Sequence of chain 1.A:
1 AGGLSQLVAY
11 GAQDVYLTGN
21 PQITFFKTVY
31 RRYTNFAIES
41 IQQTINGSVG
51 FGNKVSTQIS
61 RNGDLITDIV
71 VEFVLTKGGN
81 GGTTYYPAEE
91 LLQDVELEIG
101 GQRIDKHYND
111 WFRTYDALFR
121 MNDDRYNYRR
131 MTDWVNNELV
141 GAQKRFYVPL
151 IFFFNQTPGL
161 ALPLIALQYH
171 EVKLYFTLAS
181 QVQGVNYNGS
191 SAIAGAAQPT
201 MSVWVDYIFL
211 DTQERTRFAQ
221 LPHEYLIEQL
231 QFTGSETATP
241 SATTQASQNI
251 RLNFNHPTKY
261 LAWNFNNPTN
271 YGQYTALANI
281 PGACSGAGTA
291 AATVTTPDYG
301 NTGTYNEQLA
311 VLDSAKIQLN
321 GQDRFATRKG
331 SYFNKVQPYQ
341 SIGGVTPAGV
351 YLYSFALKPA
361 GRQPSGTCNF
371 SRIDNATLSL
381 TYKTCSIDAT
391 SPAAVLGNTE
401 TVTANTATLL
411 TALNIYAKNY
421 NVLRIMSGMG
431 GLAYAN

This small molecule binds to this protein.
Small molecule (SMILES): C[C@@H]1O[C@@H](O[C@H]2[C@H](O[C@@H]3OC[C@@H](O)[C@H](O)[C@H]3O)[C@@H](CO)OC[C@@H]2O)[C@@H](O[C@H]2O[C@H](CO)[C@H](O)[C@H](O)[C@H]2O)[C@H](O[C@H]2O[C@H](C)[C@@H](O)[C@H](O[C@H]3O[C@H](CO)[C@@H](O)[C@H](O)[C@@H]3O)[C@@H]2O)[C@@H]1O[C@@H]1OC[C@@H](O)[C@H](O)[C@H]1O

Binding-site contacts:
Ligand atom C2 contacts residue GLY397 of chain 3.A at 3.6 Å.
Ligand atom O4 contacts residue VAL140 of chain 1.A at 2.4 Å (h-bond).
Ligand atom C5 contacts residue GLY397 of chain 3.A at 4.1 Å.
Ligand atom C3 contacts residue ASN398 of chain 3.A at 3.8 Å.
Ligand atom O4 contacts residue GLY141 of chain 1.A at 4.3 Å.
Ligand atom C6 contacts residue SER386 of chain 3.A at 3.4 Å.
Ligand atom O6 contacts residue SER386 of chain 3.A at 3.9 Å.
Ligand atom C1 contacts residue ASN398 of chain 3.A at 1.4 Å.
Ligand atom O2 contacts residue ALA393 of chain 3.A at 3.8 Å.
Ligand atom O6 contacts residue ILE387 of chain 3.A at 3.7 Å.
Ligand atom O2 contacts residue GLY397 of chain 3.A at 2.7 Å (h-bond).
Ligand atom C5 contacts residue ASN398 of chain 3.A at 3.6 Å.
Ligand atom C2 contacts residue ASN398 of chain 3.A at 2.4 Å.
Ligand atom O5 contacts residue ILE387 of chain 3.A at 3.8 Å.
Ligand atom C5 contacts residue VAL140 of chain 1.A at 4.1 Å (hydrophobic).
Ligand atom O3 contacts residue ALA393 of chain 3.A at 2.9 Å (h-bond).
Ligand atom C1 contacts residue ILE387 of chain 3.A at 4.2 Å (hydrophobic).
Ligand atom C4 contacts residue GLY397 of chain 3.A at 3.7 Å.
Ligand atom O6 contacts residue ALA394 of chain 3.A at 3.6 Å.
Ligand atom O3 contacts residue LEU139 of chain 1.A at 4.0 Å.
Ligand atom C1 contacts residue GLY397 of chain 3.A at 4.3 Å.
Ligand atom C6 contacts residue ILE387 of chain 3.A at 4.0 Å (hydrophobic).
Ligand atom C3 contacts residue ALA393 of chain 3.A at 3.4 Å (hydrophobic).
Ligand atom C3 contacts residue VAL140 of chain 1.A at 4.3 Å (hydrophobic).
Ligand atom C6 contacts residue VAL140 of chain 1.A at 3.8 Å (hydrophobic).
Ligand atom C4 contacts residue ASN398 of chain 3.A at 4.1 Å.
Ligand atom C4 contacts residue ALA394 of chain 3.A at 4.2 Å (hydrophobic).
Ligand atom O6 contacts residue ASP388 of chain 3.A at 2.9 Å (salt-bridge).
Ligand atom O3 contacts residue VAL140 of chain 1.A at 4.2 Å.
Ligand atom O5 contacts residue ASN398 of chain 3.A at 2.3 Å (h-bond).
Ligand atom C4 contacts residue VAL140 of chain 1.A at 3.2 Å (hydrophobic).
Ligand atom C6 contacts residue GLY397 of chain 3.A at 4.4 Å.
Ligand atom C6 contacts residue GLY141 of chain 1.A at 4.0 Å.
Ligand atom C2 contacts residue ALA394 of chain 3.A at 4.0 Å (hydrophobic).
Ligand atom C3 contacts residue GLY397 of chain 3.A at 4.2 Å.
Ligand atom C6 contacts residue ASP388 of chain 3.A at 4.0 Å.
Ligand atom O5 contacts residue ALA394 of chain 3.A at 4.0 Å.
Ligand atom C1 contacts residue ALA394 of chain 3.A at 3.9 Å (hydrophobic).
Ligand atom O2 contacts residue ASN398 of chain 3.A at 2.9 Å (h-bond).
Ligand atom C4 contacts residue ALA393 of chain 3.A at 4.3 Å (hydrophobic).

Sequence of chain 3.A:
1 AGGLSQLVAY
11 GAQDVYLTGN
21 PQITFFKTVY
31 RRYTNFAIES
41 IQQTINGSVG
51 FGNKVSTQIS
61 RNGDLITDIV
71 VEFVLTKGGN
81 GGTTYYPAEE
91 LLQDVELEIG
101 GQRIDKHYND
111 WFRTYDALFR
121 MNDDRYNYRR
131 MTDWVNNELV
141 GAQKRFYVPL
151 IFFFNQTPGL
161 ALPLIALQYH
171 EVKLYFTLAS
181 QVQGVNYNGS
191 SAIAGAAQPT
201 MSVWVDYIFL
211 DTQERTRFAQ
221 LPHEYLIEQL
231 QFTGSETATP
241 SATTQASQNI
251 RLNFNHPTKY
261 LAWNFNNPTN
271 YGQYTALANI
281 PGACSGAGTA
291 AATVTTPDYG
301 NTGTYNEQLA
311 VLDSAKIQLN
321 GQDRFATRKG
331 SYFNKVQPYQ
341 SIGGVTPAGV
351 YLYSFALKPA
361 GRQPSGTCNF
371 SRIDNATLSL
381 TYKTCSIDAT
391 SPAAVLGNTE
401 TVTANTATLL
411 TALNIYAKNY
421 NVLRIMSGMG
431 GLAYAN